Binding-site contacts:
Ligand atom O14 contacts residue ASP154 of chain 1.A at 2.9 Å (salt-bridge).
Ligand atom C04 contacts residue LYS44 of chain 1.A at 3.6 Å.
Ligand atom O41 contacts residue PHE90 of chain 1.A at 3.2 Å.
Ligand atom F29 contacts residue LEU71 of chain 1.A at 3.6 Å.
Ligand atom C16 contacts residue MET63 of chain 1.A at 3.5 Å (hydrophobic).
Ligand atom C01 contacts residue THR88 of chain 1.A at 3.6 Å.
Ligand atom O14 contacts residue VAL72 of chain 1.A at 3.4 Å.
Ligand atom C03 contacts residue THR88 of chain 1.A at 3.4 Å.
Ligand atom C04 contacts residue ILE86 of chain 1.A at 3.6 Å (hydrophobic).
Ligand atom C21 contacts residue GLU59 of chain 1.A at 3.2 Å.
Ligand atom C02 contacts residue GLU59 of chain 1.A at 3.5 Å.
Ligand atom N11 contacts residue ASP154 of chain 1.A at 3.4 Å (salt-bridge).
Ligand atom C03 contacts residue LYS44 of chain 1.A at 3.6 Å.
Ligand atom C03 contacts residue ILE86 of chain 1.A at 3.5 Å (hydrophobic).
Ligand atom N37 contacts residue THR88 of chain 1.A at 3.6 Å (h-bond).
Ligand atom C21 contacts residue ASP154 of chain 1.A at 3.6 Å.
Ligand atom C20 contacts residue SER158 of chain 1.A at 3.6 Å.
Ligand atom C12 contacts residue ASP154 of chain 1.A at 3.3 Å.
Ligand atom C36 contacts residue ALA42 of chain 1.A at 3.5 Å (hydrophobic).
Ligand atom N37 contacts residue LEU143 of chain 1.A at 3.6 Å.
Ligand atom N37 contacts residue ALA42 of chain 1.A at 3.1 Å.
Ligand atom C16 contacts residue GLU59 of chain 1.A at 3.5 Å.
Ligand atom N37 contacts residue GLU89 of chain 1.A at 3.1 Å (salt-bridge).
Ligand atom C38 contacts residue THR88 of chain 1.A at 3.4 Å.
Ligand atom C02 contacts residue THR88 of chain 1.A at 3.4 Å.
Ligand atom C33 contacts residue LEU143 of chain 1.A at 3.6 Å (hydrophobic).
Ligand atom O41 contacts residue MET91 of chain 1.A at 2.8 Å (h-bond).
Ligand atom F27 contacts residue VAL152 of chain 1.A at 3.2 Å.
Ligand atom C34 contacts residue PHE155 of chain 1.A at 3.6 Å (hydrophobic).
Ligand atom N13 contacts residue GLU59 of chain 1.A at 3.0 Å (salt-bridge).
Ligand atom F28 contacts residue ILE66 of chain 1.A at 3.5 Å.
Ligand atom C04 contacts residue THR88 of chain 1.A at 3.6 Å.
Ligand atom C05 contacts residue THR88 of chain 1.A at 3.5 Å.
Ligand atom N13 contacts residue LYS44 of chain 1.A at 3.6 Å.
Ligand atom C38 contacts residue ALA42 of chain 1.A at 3.5 Å (hydrophobic).
Ligand atom C32 contacts residue ASP154 of chain 1.A at 3.6 Å.
Ligand atom O14 contacts residue ALA153 of chain 1.A at 3.2 Å.
Ligand atom C38 contacts residue LEU143 of chain 1.A at 3.5 Å (hydrophobic).
Ligand atom F29 contacts residue HIS134 of chain 1.A at 3.6 Å.
Ligand atom N13 contacts residue MET63 of chain 1.A at 3.2 Å (h-bond).

Sequence of chain 1.A:
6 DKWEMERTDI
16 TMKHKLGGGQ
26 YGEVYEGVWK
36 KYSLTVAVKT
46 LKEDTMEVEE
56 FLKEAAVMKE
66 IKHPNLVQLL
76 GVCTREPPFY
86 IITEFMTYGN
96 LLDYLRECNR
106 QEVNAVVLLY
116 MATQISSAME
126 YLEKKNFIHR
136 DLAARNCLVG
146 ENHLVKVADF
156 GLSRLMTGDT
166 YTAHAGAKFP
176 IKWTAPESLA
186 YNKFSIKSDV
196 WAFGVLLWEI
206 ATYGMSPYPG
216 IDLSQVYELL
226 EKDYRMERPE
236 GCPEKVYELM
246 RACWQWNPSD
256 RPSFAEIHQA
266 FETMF

The protein below binds the small molecule below.
Small molecule (SMILES): CCCc1ccc(NC(=O)c2ccccc2NCc2ccc(=O)[nH]c2)cc1C(F)(F)F